Sequence of chain 34.Q:
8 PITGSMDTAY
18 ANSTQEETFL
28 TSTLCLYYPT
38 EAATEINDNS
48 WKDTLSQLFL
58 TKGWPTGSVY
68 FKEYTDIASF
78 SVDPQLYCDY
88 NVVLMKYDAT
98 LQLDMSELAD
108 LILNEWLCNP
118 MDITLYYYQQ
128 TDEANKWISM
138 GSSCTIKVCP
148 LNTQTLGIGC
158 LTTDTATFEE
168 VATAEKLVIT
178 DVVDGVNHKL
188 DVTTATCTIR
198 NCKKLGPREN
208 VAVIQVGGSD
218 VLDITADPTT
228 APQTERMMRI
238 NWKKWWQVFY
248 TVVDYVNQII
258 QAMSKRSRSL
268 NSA

Binding-site contacts:
Ligand atom C2 contacts residue ASN19 of chain 34.Q at 3.4 Å.
Ligand atom C8 contacts residue TYR17 of chain 34.Q at 4.3 Å (hydrophobic).
Ligand atom O5 contacts residue ASN19 of chain 34.Q at 2.1 Å (h-bond).
Ligand atom C6 contacts residue ASN19 of chain 34.Q at 4.0 Å.
Ligand atom N2 contacts residue ASN19 of chain 34.Q at 4.1 Å.
Ligand atom C1 contacts residue ASN19 of chain 34.Q at 1.9 Å.
Ligand atom C5 contacts residue ASN19 of chain 34.Q at 3.3 Å.
Ligand atom C3 contacts residue ASN19 of chain 34.Q at 4.4 Å.
Ligand atom C4 contacts residue ASN19 of chain 34.Q at 4.5 Å.
Ligand atom O6 contacts residue ASN19 of chain 34.Q at 4.3 Å.

This small molecule binds to this protein.
Small molecule (SMILES): CC(=O)N[C@H]1[C@H](O[C@H]2[C@H](O)[C@@H](NC(C)=O)CO[C@@H]2CO)O[C@H](CO)[C@@H](O)[C@@H]1O